This protein binds this small molecule.
Small molecule (SMILES): CC(=O)N[C@H]1[C@H](O[C@H]2[C@H](O)[C@@H](NC(C)=O)CO[C@@H]2CO)O[C@H](CO)[C@@H](O)[C@@H]1O

Sequence of chain 1.B:
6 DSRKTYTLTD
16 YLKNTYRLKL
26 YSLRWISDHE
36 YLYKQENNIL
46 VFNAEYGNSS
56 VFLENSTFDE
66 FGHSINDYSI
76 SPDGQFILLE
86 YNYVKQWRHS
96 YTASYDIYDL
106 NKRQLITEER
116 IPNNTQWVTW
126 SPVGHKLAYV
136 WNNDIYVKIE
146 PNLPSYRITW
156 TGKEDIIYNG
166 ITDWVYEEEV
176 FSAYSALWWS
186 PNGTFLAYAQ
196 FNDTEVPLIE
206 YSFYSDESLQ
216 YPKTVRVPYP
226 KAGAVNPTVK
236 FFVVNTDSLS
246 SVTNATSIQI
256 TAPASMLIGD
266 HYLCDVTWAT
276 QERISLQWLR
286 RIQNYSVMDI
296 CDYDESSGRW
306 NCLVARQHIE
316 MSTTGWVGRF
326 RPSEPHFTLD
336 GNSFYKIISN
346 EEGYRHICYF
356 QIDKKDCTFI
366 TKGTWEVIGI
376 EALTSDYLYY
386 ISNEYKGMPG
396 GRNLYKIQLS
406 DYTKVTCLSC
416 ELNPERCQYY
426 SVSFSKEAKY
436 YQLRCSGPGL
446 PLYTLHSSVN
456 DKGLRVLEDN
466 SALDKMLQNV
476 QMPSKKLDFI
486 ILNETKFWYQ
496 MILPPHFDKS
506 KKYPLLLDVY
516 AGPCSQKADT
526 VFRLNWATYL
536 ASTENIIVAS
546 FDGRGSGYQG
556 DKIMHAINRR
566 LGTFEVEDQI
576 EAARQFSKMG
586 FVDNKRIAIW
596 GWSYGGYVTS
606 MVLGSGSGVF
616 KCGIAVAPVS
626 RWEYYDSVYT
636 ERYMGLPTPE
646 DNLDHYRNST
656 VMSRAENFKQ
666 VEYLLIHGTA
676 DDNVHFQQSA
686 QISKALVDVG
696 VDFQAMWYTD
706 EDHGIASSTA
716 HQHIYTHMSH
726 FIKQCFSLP

Binding-site contacts:
Ligand atom C8 contacts residue MET316 of chain 1.B at 3.9 Å (hydrophobic).
Ligand atom C5 contacts residue ASN289 of chain 1.B at 3.7 Å.
Ligand atom C8 contacts residue ASP646 of chain 1.B at 3.4 Å.
Ligand atom C7 contacts residue ASN289 of chain 1.B at 3.6 Å.
Ligand atom C3 contacts residue ASN289 of chain 1.B at 3.8 Å.
Ligand atom C8 contacts residue SER317 of chain 1.B at 3.9 Å.
Ligand atom C1 contacts residue ASN289 of chain 1.B at 1.4 Å.
Ligand atom C2 contacts residue ASN289 of chain 1.B at 2.4 Å.
Ligand atom O5 contacts residue ILE287 of chain 1.B at 3.8 Å.
Ligand atom C8 contacts residue GLU645 of chain 1.B at 4.0 Å.
Ligand atom N2 contacts residue SER317 of chain 1.B at 4.5 Å.
Ligand atom O5 contacts residue ASN289 of chain 1.B at 2.4 Å (h-bond).
Ligand atom O6 contacts residue ARG564 of chain 1.B at 3.6 Å.
Ligand atom C4 contacts residue ASN289 of chain 1.B at 4.2 Å.
Ligand atom C5 contacts residue ILE287 of chain 1.B at 4.2 Å (hydrophobic).
Ligand atom C1 contacts residue ILE287 of chain 1.B at 3.8 Å (hydrophobic).
Ligand atom C7 contacts residue SER317 of chain 1.B at 3.7 Å.
Ligand atom O7 contacts residue THR318 of chain 1.B at 3.8 Å.
Ligand atom O7 contacts residue ASN289 of chain 1.B at 4.0 Å.
Ligand atom C6 contacts residue ARG564 of chain 1.B at 3.8 Å.
Ligand atom N2 contacts residue ASN289 of chain 1.B at 2.9 Å (h-bond).
Ligand atom C8 contacts residue ARG564 of chain 1.B at 4.5 Å.
Ligand atom O7 contacts residue SER317 of chain 1.B at 3.4 Å (h-bond).